Sequence of chain 1.H:
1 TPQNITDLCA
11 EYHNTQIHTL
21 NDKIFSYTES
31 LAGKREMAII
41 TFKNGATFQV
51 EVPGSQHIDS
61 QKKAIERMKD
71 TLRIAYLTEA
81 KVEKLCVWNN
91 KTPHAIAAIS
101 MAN

Binding-site contacts:
Ligand atom C4 contacts residue THR1 of chain 1.G at 4.4 Å.
Ligand atom C6 contacts residue PRO2 of chain 1.G at 4.1 Å (hydrophobic).
Ligand atom C2 contacts residue THR1 of chain 1.G at 2.5 Å.
Ligand atom O5 contacts residue GLU11 of chain 1.G at 4.5 Å.
Ligand atom C3 contacts residue GLU11 of chain 1.G at 3.8 Å.
Ligand atom C6 contacts residue THR1 of chain 1.G at 4.3 Å.
Ligand atom C5 contacts residue PRO2 of chain 1.G at 4.0 Å (hydrophobic).
Ligand atom C4 contacts residue GLU11 of chain 1.G at 3.5 Å.
Ligand atom O5 contacts residue PRO2 of chain 1.G at 3.3 Å (h-bond).
Ligand atom C5 contacts residue GLU11 of chain 1.G at 3.4 Å.
Ligand atom O2 contacts residue THR1 of chain 1.G at 3.0 Å (h-bond).
Ligand atom C2 contacts residue ARG35 of chain 1.H at 4.3 Å.
Ligand atom C1 contacts residue ARG35 of chain 1.H at 4.4 Å.
Ligand atom C3 contacts residue THR1 of chain 1.G at 3.9 Å.
Ligand atom O2 contacts residue ARG35 of chain 1.H at 3.9 Å.
Ligand atom C6 contacts residue GLU11 of chain 1.G at 3.6 Å.
Ligand atom O5 contacts residue THR1 of chain 1.G at 2.4 Å (h-bond).
Ligand atom C3 contacts residue ARG35 of chain 1.H at 4.0 Å.
Ligand atom C6 contacts residue ASP7 of chain 1.G at 4.0 Å.
Ligand atom C1 contacts residue PRO2 of chain 1.G at 3.7 Å (hydrophobic).
Ligand atom C1 contacts residue THR1 of chain 1.G at 1.5 Å.
Ligand atom C5 contacts residue THR1 of chain 1.G at 3.6 Å.

Sequence of chain 1.G:
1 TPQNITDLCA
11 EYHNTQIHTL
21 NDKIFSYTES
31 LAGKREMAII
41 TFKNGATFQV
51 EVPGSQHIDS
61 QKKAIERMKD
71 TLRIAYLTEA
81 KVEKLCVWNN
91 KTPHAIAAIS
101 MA

The protein below binds the small molecule below.
Small molecule (SMILES): C[C@@H]1O[C@H](O)[C@@H](O)[C@H](O)[C@@H]1O